The protein below binds the small molecule below.
Small molecule (SMILES): CC(=O)N[C@H]1[C@H](O[C@H]2[C@H](O)[C@@H](NC(C)=O)CO[C@@H]2CO)O[C@H](CO)[C@@H](O[C@@H]2O[C@H]([C@H]3O[C@]34O[C@H](CO)[C@@H](O)[C@H](O)[C@@H]4O)[C@@H](O)[C@H](O[C@H]3O[C@H](CO)[C@@H](O)[C@H](O)[C@@H]3O)[C@@H]2O)[C@@H]1O

Sequence of chain 1.C:
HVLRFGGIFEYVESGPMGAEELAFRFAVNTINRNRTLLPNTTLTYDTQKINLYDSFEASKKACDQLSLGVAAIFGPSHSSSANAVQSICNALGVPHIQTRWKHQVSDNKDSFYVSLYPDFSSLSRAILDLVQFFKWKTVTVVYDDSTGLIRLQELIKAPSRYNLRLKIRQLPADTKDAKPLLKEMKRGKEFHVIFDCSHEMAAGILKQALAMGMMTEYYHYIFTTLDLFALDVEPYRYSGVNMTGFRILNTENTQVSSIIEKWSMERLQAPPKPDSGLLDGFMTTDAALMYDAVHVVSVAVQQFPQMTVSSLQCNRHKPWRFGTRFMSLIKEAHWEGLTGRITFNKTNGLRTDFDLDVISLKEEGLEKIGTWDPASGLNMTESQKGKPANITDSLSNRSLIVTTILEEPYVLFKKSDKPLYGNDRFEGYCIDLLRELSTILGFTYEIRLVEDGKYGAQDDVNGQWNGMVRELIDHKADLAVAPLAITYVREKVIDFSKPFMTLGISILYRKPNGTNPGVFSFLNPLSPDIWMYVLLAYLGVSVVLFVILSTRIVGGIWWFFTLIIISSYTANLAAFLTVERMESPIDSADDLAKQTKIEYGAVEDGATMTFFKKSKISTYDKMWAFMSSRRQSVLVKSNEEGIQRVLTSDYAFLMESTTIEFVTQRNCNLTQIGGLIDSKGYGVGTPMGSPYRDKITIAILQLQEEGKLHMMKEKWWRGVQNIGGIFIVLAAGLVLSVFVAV

Binding-site contacts:
Ligand atom C7 contacts residue ASN345 of chain 1.C at 3.1 Å.
Ligand atom O6 contacts residue ARG125 of chain 1.C at 4.4 Å.
Ligand atom C8 contacts residue ASN345 of chain 1.C at 3.5 Å.
Ligand atom O4 contacts residue ASP129 of chain 1.C at 3.0 Å (salt-bridge).
Ligand atom C5 contacts residue ARG125 of chain 1.C at 4.3 Å.
Ligand atom O6 contacts residue ARG125 of chain 1.C at 3.1 Å (salt-bridge).
Ligand atom C3 contacts residue ASN345 of chain 1.C at 3.9 Å.
Ligand atom O6 contacts residue ASP129 of chain 1.C at 3.9 Å.
Ligand atom O6 contacts residue SER376 of chain 1.C at 4.4 Å.
Ligand atom C6 contacts residue ARG125 of chain 1.C at 3.7 Å.
Ligand atom O5 contacts residue ASN345 of chain 1.C at 2.3 Å (h-bond).
Ligand atom C5 contacts residue ASP129 of chain 1.C at 4.1 Å.
Ligand atom O6 contacts residue TRP372 of chain 1.C at 4.4 Å.
Ligand atom N2 contacts residue THR352 of chain 1.C at 4.2 Å.
Ligand atom C4 contacts residue ASP129 of chain 1.C at 3.9 Å.
Ligand atom C6 contacts residue ASP129 of chain 1.C at 3.3 Å.
Ligand atom C5 contacts residue ASN345 of chain 1.C at 3.7 Å.
Ligand atom C1 contacts residue THR347 of chain 1.C at 3.9 Å.
Ligand atom O7 contacts residue ASN345 of chain 1.C at 3.8 Å.
Ligand atom C2 contacts residue ASN345 of chain 1.C at 2.6 Å.
Ligand atom O5 contacts residue THR347 of chain 1.C at 3.9 Å.
Ligand atom C1 contacts residue ASN345 of chain 1.C at 1.5 Å.
Ligand atom C2 contacts residue ARG125 of chain 1.C at 4.2 Å.
Ligand atom C6 contacts residue ARG161 of chain 1.C at 4.5 Å.
Ligand atom C2 contacts residue THR352 of chain 1.C at 4.1 Å.
Ligand atom N2 contacts residue ASN345 of chain 1.C at 2.6 Å (h-bond).
Ligand atom C4 contacts residue ASN345 of chain 1.C at 4.3 Å.
Ligand atom C5 contacts residue ARG125 of chain 1.C at 4.4 Å.
Ligand atom O2 contacts residue ARG125 of chain 1.C at 4.5 Å.
Ligand atom C6 contacts residue ARG125 of chain 1.C at 4.3 Å.
Ligand atom C1 contacts residue THR352 of chain 1.C at 4.3 Å.
Ligand atom O4 contacts residue ARG125 of chain 1.C at 4.0 Å.